Sequence of chain 1.A:
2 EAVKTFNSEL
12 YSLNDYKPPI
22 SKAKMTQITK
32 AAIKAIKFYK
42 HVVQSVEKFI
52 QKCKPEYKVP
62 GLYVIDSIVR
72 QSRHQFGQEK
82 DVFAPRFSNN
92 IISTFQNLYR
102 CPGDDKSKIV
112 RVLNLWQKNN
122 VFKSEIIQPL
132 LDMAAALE

The small molecule below binds the protein below.
Small molecule (SMILES): N[C@@H](Cc1ccc(O)cc1)C(=O)N[C@@H](CO)C(=O)N1CCC[C@H]1C=O

Binding-site contacts:
Ligand atom O contacts residue ASP67 of chain 1.A at 4.4 Å.
Ligand atom CG contacts residue MET26 of chain 1.A at 3.7 Å (hydrophobic).
Ligand atom N contacts residue LYS23 of chain 1.A at 3.8 Å.
Ligand atom CE2 contacts residue TYR64 of chain 1.A at 3.7 Å (hydrophobic).
Ligand atom CB contacts residue VAL113 of chain 1.A at 4.0 Å (hydrophobic).
Ligand atom C contacts residue ASP67 of chain 1.A at 4.5 Å.
Ligand atom O contacts residue LEU116 of chain 1.A at 3.7 Å.
Ligand atom CB contacts residue MET26 of chain 1.A at 4.0 Å (hydrophobic).
Ligand atom CB contacts residue ASP67 of chain 1.A at 3.6 Å.
Ligand atom CB contacts residue LEU116 of chain 1.A at 4.0 Å (hydrophobic).
Ligand atom CE1 contacts residue MET26 of chain 1.A at 4.0 Å (hydrophobic).
Ligand atom CD2 contacts residue MET26 of chain 1.A at 4.1 Å (hydrophobic).
Ligand atom OH contacts residue SER68 of chain 1.A at 3.5 Å.
Ligand atom OH contacts residue ASP67 of chain 1.A at 2.8 Å (salt-bridge).
Ligand atom CB contacts residue LYS23 of chain 1.A at 4.4 Å.
Ligand atom CB contacts residue ILE21 of chain 1.A at 4.0 Å (hydrophobic).
Ligand atom OH contacts residue TYR64 of chain 1.A at 4.1 Å.
Ligand atom C contacts residue LEU116 of chain 1.A at 4.2 Å (hydrophobic).
Ligand atom CE1 contacts residue SER68 of chain 1.A at 4.0 Å.
Ligand atom CA contacts residue ILE21 of chain 1.A at 4.0 Å (hydrophobic).
Ligand atom CB contacts residue SER22 of chain 1.A at 4.4 Å.
Ligand atom CZ contacts residue TYR64 of chain 1.A at 4.2 Å (hydrophobic).
Ligand atom CA contacts residue LYS23 of chain 1.A at 3.9 Å.
Ligand atom CE2 contacts residue MET26 of chain 1.A at 4.5 Å (hydrophobic).
Ligand atom CZ contacts residue SER68 of chain 1.A at 3.9 Å.
Ligand atom CD2 contacts residue TYR64 of chain 1.A at 3.7 Å (hydrophobic).
Ligand atom O contacts residue SO41 of chain 1.H at 4.0 Å.
Ligand atom CA contacts residue ASP67 of chain 1.A at 3.5 Å.
Ligand atom CD1 contacts residue MET26 of chain 1.A at 3.6 Å (hydrophobic).
Ligand atom O contacts residue TYR64 of chain 1.A at 4.1 Å.
Ligand atom CG contacts residue LEU116 of chain 1.A at 4.4 Å (hydrophobic).
Ligand atom CG contacts residue VAL113 of chain 1.A at 4.0 Å (hydrophobic).
Ligand atom CZ contacts residue MET26 of chain 1.A at 4.4 Å (hydrophobic).
Ligand atom N contacts residue SER22 of chain 1.A at 4.0 Å.
Ligand atom CG contacts residue TYR64 of chain 1.A at 4.1 Å (hydrophobic).
Ligand atom CD contacts residue TYR64 of chain 1.A at 3.7 Å (hydrophobic).
Ligand atom N contacts residue ILE21 of chain 1.A at 2.9 Å (h-bond).
Ligand atom CZ contacts residue ASP67 of chain 1.A at 3.8 Å.
Ligand atom CE2 contacts residue ASP67 of chain 1.A at 3.9 Å.